Binding-site contacts:
Ligand atom C6 contacts residue ARG72 of chain 2.B at 3.4 Å.
Ligand atom N1 contacts residue ARG72 of chain 2.B at 3.7 Å.
Ligand atom C6 contacts residue SER252 of chain 2.B at 3.4 Å.
Ligand atom O4 contacts residue SER103 of chain 2.B at 3.3 Å (h-bond).
Ligand atom C4 contacts residue GLY364 of chain 2.B at 3.6 Å.
Ligand atom N1 contacts residue SER252 of chain 2.B at 3.5 Å (h-bond).
Ligand atom O2 contacts residue ALA253 of chain 2.B at 3.1 Å (h-bond).
Ligand atom C6 contacts residue ALA253 of chain 2.B at 3.5 Å (hydrophobic).
Ligand atom C5 contacts residue ARG344 of chain 2.B at 3.5 Å.
Ligand atom C2 contacts residue ALA253 of chain 2.B at 3.5 Å (hydrophobic).
Ligand atom O8 contacts residue GLY65 of chain 2.B at 3.8 Å.
Ligand atom O2 contacts residue ARG214 of chain 2.B at 2.4 Å (salt-bridge).
Ligand atom C6 contacts residue GLY65 of chain 2.B at 3.2 Å.
Ligand atom C5 contacts residue GLY65 of chain 2.B at 3.2 Å.
Ligand atom C2 contacts residue SER252 of chain 2.B at 3.6 Å.
Ligand atom C2 contacts residue ARG214 of chain 2.B at 3.6 Å.
Ligand atom O4 contacts residue GLY364 of chain 2.B at 2.7 Å (h-bond).
Ligand atom O2 contacts residue MET210 of chain 2.B at 3.8 Å.
Ligand atom O4 contacts residue GLY104 of chain 2.B at 3.8 Å.
Ligand atom O4 contacts residue ARG344 of chain 2.B at 2.8 Å (salt-bridge).
Ligand atom C5 contacts residue GLY104 of chain 2.B at 3.1 Å.
Ligand atom N1 contacts residue GLY65 of chain 2.B at 3.3 Å (h-bond).
Ligand atom C6 contacts residue GLY104 of chain 2.B at 3.7 Å.
Ligand atom N3 contacts residue GLY364 of chain 2.B at 3.4 Å (h-bond).
Ligand atom C4 contacts residue SER103 of chain 2.B at 3.3 Å.
Ligand atom C5 contacts residue SER103 of chain 2.B at 3.4 Å.
Ligand atom O8 contacts residue LYS182 of chain 2.B at 3.3 Å (salt-bridge).
Ligand atom O8 contacts residue SER103 of chain 2.B at 3.7 Å.
Ligand atom O4 contacts residue SER363 of chain 2.B at 3.3 Å.
Ligand atom C6 contacts residue SER103 of chain 2.B at 3.8 Å.
Ligand atom C4 contacts residue ARG344 of chain 2.B at 3.2 Å.
Ligand atom N3 contacts residue SER252 of chain 2.B at 3.5 Å (h-bond).
Ligand atom N1 contacts residue ALA253 of chain 2.B at 2.8 Å (h-bond).
Ligand atom O8 contacts residue SER252 of chain 2.B at 3.6 Å (h-bond).
Ligand atom O8 contacts residue GLY104 of chain 2.B at 3.0 Å (h-bond).
Ligand atom O2 contacts residue GLY364 of chain 2.B at 3.9 Å.
Ligand atom C4 contacts residue SER252 of chain 2.B at 3.9 Å.
Ligand atom O8 contacts residue ALA253 of chain 2.B at 3.4 Å (h-bond).
Ligand atom N1 contacts residue MET210 of chain 2.B at 3.6 Å.
Ligand atom O8 contacts residue ARG72 of chain 2.B at 2.8 Å (salt-bridge).

Sequence of chain 2.B:
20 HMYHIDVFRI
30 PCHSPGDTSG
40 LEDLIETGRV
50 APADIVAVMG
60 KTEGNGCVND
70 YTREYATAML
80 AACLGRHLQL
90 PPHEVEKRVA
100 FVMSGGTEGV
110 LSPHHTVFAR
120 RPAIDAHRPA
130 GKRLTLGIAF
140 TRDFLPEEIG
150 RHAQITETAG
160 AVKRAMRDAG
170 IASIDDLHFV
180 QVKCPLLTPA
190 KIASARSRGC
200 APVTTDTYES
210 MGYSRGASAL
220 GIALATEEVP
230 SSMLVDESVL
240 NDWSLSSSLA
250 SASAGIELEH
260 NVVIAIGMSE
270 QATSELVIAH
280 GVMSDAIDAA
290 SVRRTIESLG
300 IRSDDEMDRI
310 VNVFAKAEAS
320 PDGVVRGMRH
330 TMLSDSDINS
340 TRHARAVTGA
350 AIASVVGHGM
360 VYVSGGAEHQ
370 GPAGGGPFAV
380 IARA

The protein below binds the small molecule below.
Small molecule (SMILES): O=C1CC(=O)NC(=O)N1